Sequence of chain 2.A:
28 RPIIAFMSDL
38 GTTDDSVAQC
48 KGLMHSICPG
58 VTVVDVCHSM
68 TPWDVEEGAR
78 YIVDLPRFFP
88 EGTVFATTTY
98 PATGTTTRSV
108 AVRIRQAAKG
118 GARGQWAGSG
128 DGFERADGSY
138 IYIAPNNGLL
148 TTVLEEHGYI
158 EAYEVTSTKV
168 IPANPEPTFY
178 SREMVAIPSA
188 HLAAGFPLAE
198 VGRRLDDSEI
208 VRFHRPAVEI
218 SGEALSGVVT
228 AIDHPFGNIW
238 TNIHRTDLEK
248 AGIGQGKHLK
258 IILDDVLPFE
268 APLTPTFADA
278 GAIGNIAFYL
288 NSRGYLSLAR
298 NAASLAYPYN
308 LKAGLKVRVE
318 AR

Binding-site contacts:
Ligand atom O2' contacts residue TRP70 of chain 2.A at 3.2 Å (h-bond).
Ligand atom N7 contacts residue ASN235 of chain 1.A at 3.0 Å (h-bond).
Ligand atom N3 contacts residue PRO98 of chain 2.A at 3.3 Å.
Ligand atom C8 contacts residue MET1 of chain 2.C at 3.4 Å (hydrophobic).
Ligand atom N6 contacts residue ASN235 of chain 1.A at 2.9 Å (h-bond).
Ligand atom O2' contacts residue TYR97 of chain 2.A at 3.0 Å (h-bond).
Ligand atom O3' contacts residue ASP36 of chain 2.A at 2.6 Å (salt-bridge).
Ligand atom C2 contacts residue ALA299 of chain 1.A at 3.3 Å (hydrophobic).
Ligand atom O5' contacts residue TYR177 of chain 2.A at 2.9 Å (h-bond).
Ligand atom C3' contacts residue MET1 of chain 2.C at 3.6 Å (hydrophobic).
Ligand atom C5' contacts residue MET1 of chain 2.C at 3.5 Å (hydrophobic).
Ligand atom O2' contacts residue THR96 of chain 2.A at 3.5 Å (h-bond).
Ligand atom C4 contacts residue TRP70 of chain 2.A at 3.3 Å (hydrophobic).
Ligand atom C5' contacts residue SER178 of chain 2.A at 3.5 Å.
Ligand atom O2' contacts residue ASP36 of chain 2.A at 2.6 Å (salt-bridge).
Ligand atom O4' contacts residue THR100 of chain 2.A at 3.6 Å.
Ligand atom O5' contacts residue THR175 of chain 2.A at 2.7 Å (h-bond).
Ligand atom N7 contacts residue PHE274 of chain 1.A at 3.5 Å.
Ligand atom C5' contacts residue THR175 of chain 2.A at 3.3 Å.
Ligand atom O4' contacts residue MET1 of chain 2.C at 3.4 Å.
Ligand atom C3' contacts residue ASP36 of chain 2.A at 3.3 Å.
Ligand atom O5' contacts residue PHE176 of chain 2.A at 3.0 Å.
Ligand atom N3 contacts residue PHE274 of chain 1.A at 3.5 Å.
Ligand atom O3' contacts residue SER178 of chain 2.A at 2.8 Å (h-bond).
Ligand atom N1 contacts residue ARG297 of chain 1.A at 3.5 Å (salt-bridge).
Ligand atom O3' contacts residue TYR97 of chain 2.A at 3.2 Å (h-bond).
Ligand atom O5' contacts residue THR100 of chain 2.A at 3.4 Å (h-bond).
Ligand atom N6 contacts residue ARG297 of chain 1.A at 2.8 Å (salt-bridge).
Ligand atom C6 contacts residue PHE274 of chain 1.A at 3.5 Å (hydrophobic).
Ligand atom N3 contacts residue TRP70 of chain 2.A at 3.4 Å (h-bond).
Ligand atom C5 contacts residue TRP70 of chain 2.A at 3.5 Å (hydrophobic).
Ligand atom C2' contacts residue ASP36 of chain 2.A at 3.3 Å.
Ligand atom N6 contacts residue PHE274 of chain 1.A at 3.5 Å.
Ligand atom O5' contacts residue SER178 of chain 2.A at 3.2 Å (h-bond).
Ligand atom N1 contacts residue PHE274 of chain 1.A at 3.4 Å.
Ligand atom C8 contacts residue PHE233 of chain 1.A at 3.5 Å (hydrophobic).
Ligand atom C5 contacts residue PHE274 of chain 1.A at 3.5 Å (hydrophobic).
Ligand atom N1 contacts residue ALA299 of chain 1.A at 2.8 Å (h-bond).
Ligand atom C4 contacts residue PHE274 of chain 1.A at 3.5 Å (hydrophobic).
Ligand atom N7 contacts residue PHE233 of chain 1.A at 3.5 Å.

Sequence of chain 1.A:
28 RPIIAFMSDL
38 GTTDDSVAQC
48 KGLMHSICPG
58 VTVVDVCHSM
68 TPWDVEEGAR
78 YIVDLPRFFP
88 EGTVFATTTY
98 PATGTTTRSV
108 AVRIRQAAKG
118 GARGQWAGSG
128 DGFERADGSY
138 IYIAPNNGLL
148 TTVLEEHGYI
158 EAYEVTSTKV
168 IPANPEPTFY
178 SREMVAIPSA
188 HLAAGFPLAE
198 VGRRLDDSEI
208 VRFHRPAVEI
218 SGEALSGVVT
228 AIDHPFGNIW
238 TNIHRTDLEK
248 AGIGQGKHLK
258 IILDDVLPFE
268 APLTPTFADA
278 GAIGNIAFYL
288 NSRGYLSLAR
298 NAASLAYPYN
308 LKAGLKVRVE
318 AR

A protein and the small-molecule ligand that binds it are described below.
Small molecule (SMILES): Nc1ncnc2c1ncn2[C@@H]1O[C@H](CO)[C@@H](O)[C@H]1O